Binding-site contacts:
Ligand atom C7 contacts residue ASN597 of chain 1.C at 4.1 Å.
Ligand atom N2 contacts residue ASN597 of chain 1.C at 3.3 Å (h-bond).
Ligand atom C1 contacts residue ASN597 of chain 1.C at 1.4 Å.
Ligand atom O5 contacts residue ASN597 of chain 1.C at 2.4 Å (h-bond).
Ligand atom O7 contacts residue ASN597 of chain 1.C at 4.2 Å.
Ligand atom C5 contacts residue ASN597 of chain 1.C at 3.6 Å.
Ligand atom C3 contacts residue ASN597 of chain 1.C at 3.7 Å.
Ligand atom C4 contacts residue ASN597 of chain 1.C at 4.2 Å.
Ligand atom C2 contacts residue ASN597 of chain 1.C at 2.5 Å.
Ligand atom O3 contacts residue ASN597 of chain 1.C at 4.0 Å.

Sequence of chain 1.C:
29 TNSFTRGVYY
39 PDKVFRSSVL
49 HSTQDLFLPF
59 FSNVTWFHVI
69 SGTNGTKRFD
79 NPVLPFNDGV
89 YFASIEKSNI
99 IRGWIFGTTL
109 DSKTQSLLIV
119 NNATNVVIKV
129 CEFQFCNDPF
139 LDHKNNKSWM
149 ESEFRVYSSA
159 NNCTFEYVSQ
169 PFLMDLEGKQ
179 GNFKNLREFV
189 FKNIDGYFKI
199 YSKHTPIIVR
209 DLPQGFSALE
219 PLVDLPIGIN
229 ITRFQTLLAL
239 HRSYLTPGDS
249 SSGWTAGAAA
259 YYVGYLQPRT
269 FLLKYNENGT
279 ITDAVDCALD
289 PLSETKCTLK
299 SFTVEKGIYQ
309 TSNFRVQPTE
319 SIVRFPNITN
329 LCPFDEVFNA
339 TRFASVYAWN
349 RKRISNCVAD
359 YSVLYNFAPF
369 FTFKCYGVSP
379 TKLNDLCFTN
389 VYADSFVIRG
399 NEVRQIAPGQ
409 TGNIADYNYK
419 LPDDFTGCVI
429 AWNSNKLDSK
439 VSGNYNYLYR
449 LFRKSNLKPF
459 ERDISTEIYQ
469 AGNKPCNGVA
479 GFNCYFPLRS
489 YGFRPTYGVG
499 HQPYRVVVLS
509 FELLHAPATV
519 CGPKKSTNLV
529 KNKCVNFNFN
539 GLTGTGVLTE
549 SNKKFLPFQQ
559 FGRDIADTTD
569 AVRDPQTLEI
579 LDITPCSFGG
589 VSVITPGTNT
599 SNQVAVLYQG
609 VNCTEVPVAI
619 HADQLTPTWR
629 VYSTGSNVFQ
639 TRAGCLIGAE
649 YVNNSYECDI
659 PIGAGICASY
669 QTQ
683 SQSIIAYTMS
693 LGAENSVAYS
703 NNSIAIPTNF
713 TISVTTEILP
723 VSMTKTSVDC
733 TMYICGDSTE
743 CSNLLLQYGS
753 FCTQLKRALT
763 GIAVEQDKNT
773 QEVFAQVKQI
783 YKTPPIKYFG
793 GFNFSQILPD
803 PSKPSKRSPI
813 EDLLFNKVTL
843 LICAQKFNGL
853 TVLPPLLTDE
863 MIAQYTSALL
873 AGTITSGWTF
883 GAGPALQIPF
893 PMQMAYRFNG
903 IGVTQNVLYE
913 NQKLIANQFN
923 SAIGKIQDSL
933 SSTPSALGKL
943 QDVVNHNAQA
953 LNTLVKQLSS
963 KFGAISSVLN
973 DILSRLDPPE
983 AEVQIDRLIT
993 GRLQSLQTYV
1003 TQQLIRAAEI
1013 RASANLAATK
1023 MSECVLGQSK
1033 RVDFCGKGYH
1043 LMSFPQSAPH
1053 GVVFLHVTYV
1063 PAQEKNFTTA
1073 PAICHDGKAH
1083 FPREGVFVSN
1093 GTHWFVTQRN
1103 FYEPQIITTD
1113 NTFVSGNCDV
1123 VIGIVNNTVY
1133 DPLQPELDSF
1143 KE

A protein and the small-molecule ligand that binds it are described below.
Small molecule (SMILES): CC(=O)N[C@@H]1[C@@H](O)[C@H](O)[C@@H](CO)O[C@H]1O